Binding-site contacts:
Ligand atom O6 contacts residue SER381 of chain 1.A at 4.1 Å.
Ligand atom O6 contacts residue TYR386 of chain 1.A at 4.3 Å.
Ligand atom O6 contacts residue MET382 of chain 1.A at 3.8 Å.
Ligand atom C7 contacts residue ASN379 of chain 1.A at 3.5 Å.
Ligand atom O7 contacts residue GLN375 of chain 1.A at 3.4 Å.
Ligand atom C5 contacts residue SER381 of chain 1.A at 4.3 Å.
Ligand atom C1 contacts residue ASN379 of chain 1.A at 1.4 Å.
Ligand atom C5 contacts residue TYR371 of chain 1.A at 4.1 Å (hydrophobic).
Ligand atom C6 contacts residue TYR371 of chain 1.A at 3.5 Å (hydrophobic).
Ligand atom O6 contacts residue ASP385 of chain 1.A at 3.3 Å.
Ligand atom O6 contacts residue TYR371 of chain 1.A at 4.5 Å.
Ligand atom C6 contacts residue GLN375 of chain 1.A at 3.7 Å.
Ligand atom C4 contacts residue ASN379 of chain 1.A at 4.2 Å.
Ligand atom O7 contacts residue ASN379 of chain 1.A at 4.0 Å.
Ligand atom C3 contacts residue ASN379 of chain 1.A at 3.8 Å.
Ligand atom C7 contacts residue GLN375 of chain 1.A at 4.0 Å.
Ligand atom C5 contacts residue GLN375 of chain 1.A at 4.3 Å.
Ligand atom C1 contacts residue MET382 of chain 1.A at 4.5 Å (hydrophobic).
Ligand atom C1 contacts residue GLN375 of chain 1.A at 3.8 Å.
Ligand atom O5 contacts residue MET382 of chain 1.A at 3.7 Å.
Ligand atom C4 contacts residue TYR371 of chain 1.A at 3.9 Å (hydrophobic).
Ligand atom O5 contacts residue GLN375 of chain 1.A at 4.4 Å.
Ligand atom O5 contacts residue SER381 of chain 1.A at 4.3 Å.
Ligand atom C2 contacts residue TYR371 of chain 1.A at 4.1 Å (hydrophobic).
Ligand atom O5 contacts residue TYR371 of chain 1.A at 4.0 Å.
Ligand atom C2 contacts residue ASN379 of chain 1.A at 2.4 Å.
Ligand atom C5 contacts residue ASN379 of chain 1.A at 3.6 Å.
Ligand atom C1 contacts residue SER381 of chain 1.A at 4.2 Å.
Ligand atom C1 contacts residue TYR371 of chain 1.A at 3.7 Å (hydrophobic).
Ligand atom O7 contacts residue GLU374 of chain 1.A at 4.3 Å.
Ligand atom O5 contacts residue ASN379 of chain 1.A at 2.4 Å (h-bond).
Ligand atom C8 contacts residue ASN379 of chain 1.A at 4.2 Å.
Ligand atom N2 contacts residue GLN375 of chain 1.A at 4.2 Å.
Ligand atom C3 contacts residue TYR371 of chain 1.A at 4.0 Å (hydrophobic).
Ligand atom N2 contacts residue ASN379 of chain 1.A at 3.0 Å (h-bond).
Ligand atom C6 contacts residue TYR386 of chain 1.A at 4.3 Å (hydrophobic).
Ligand atom N2 contacts residue TYR371 of chain 1.A at 4.0 Å.
Ligand atom O6 contacts residue GLN375 of chain 1.A at 2.6 Å (h-bond).
Ligand atom O4 contacts residue TYR371 of chain 1.A at 4.4 Å.
Ligand atom C2 contacts residue GLN375 of chain 1.A at 3.9 Å.

The protein below binds the small molecule below.
Small molecule (SMILES): CC(=O)N[C@H]1[C@H](O[C@H]2[C@H](O)[C@@H](NC(C)=O)CO[C@@H]2CO)O[C@H](CO)[C@@H](O)[C@@H]1O

Sequence of chain 1.A:
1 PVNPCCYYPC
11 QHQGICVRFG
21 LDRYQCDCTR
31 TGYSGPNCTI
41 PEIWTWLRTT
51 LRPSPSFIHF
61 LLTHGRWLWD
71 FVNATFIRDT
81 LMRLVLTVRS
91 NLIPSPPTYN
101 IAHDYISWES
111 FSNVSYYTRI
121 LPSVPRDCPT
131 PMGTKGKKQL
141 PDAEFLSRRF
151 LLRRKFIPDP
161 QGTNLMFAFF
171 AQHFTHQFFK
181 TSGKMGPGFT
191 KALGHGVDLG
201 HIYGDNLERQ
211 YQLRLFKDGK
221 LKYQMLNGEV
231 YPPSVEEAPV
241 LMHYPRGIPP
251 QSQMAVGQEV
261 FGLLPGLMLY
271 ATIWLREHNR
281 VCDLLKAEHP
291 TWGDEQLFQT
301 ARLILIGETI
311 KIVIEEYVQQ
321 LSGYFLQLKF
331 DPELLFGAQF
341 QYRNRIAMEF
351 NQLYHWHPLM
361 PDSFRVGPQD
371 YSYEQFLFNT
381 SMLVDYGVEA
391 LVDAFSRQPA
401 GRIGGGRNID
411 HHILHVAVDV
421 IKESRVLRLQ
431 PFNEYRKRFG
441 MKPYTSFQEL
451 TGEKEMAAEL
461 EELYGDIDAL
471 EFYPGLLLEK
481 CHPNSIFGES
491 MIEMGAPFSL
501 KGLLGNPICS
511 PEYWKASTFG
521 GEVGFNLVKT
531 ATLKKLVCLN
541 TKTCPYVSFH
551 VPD